Binding-site contacts:
Ligand atom C13 contacts residue SER280 of chain 1.A at 3.5 Å.
Ligand atom C12 contacts residue ARG277 of chain 1.A at 3.8 Å.
Ligand atom C11 contacts residue SER280 of chain 1.A at 3.6 Å.
Ligand atom C14 contacts residue ARG277 of chain 1.A at 3.7 Å.
Ligand atom O contacts residue GLY207 of chain 1.A at 3.6 Å.
Ligand atom C17 contacts residue THR42 of chain 1.A at 3.5 Å.
Ligand atom N1 contacts residue SER280 of chain 1.A at 2.7 Å (h-bond).
Ligand atom O2 contacts residue GLU273 of chain 1.A at 2.7 Å (salt-bridge).
Ligand atom N2 contacts residue SER345 of chain 1.A at 3.8 Å.
Ligand atom N2 contacts residue GLY344 of chain 1.A at 3.7 Å.
Ligand atom C1 contacts residue GLU273 of chain 1.A at 3.6 Å.
Ligand atom C13 contacts residue GLY344 of chain 1.A at 3.8 Å.
Ligand atom C7 contacts residue GLY344 of chain 1.A at 3.9 Å.
Ligand atom C8 contacts residue ARG277 of chain 1.A at 3.6 Å.
Ligand atom O contacts residue TYR20 of chain 1.A at 3.4 Å.
Ligand atom C19 contacts residue TYR20 of chain 1.A at 3.7 Å (hydrophobic).
Ligand atom C16 contacts residue ASP371 of chain 1.A at 3.2 Å.
Ligand atom C6 contacts residue GLY344 of chain 1.A at 3.7 Å.
Ligand atom C18 contacts residue THR42 of chain 1.A at 3.4 Å.
Ligand atom C8 contacts residue ARG347 of chain 1.A at 3.4 Å.
Ligand atom O1 contacts residue GLY207 of chain 1.A at 3.4 Å.
Ligand atom O contacts residue THR19 of chain 1.A at 3.0 Å (h-bond).
Ligand atom C7 contacts residue ARG277 of chain 1.A at 3.5 Å.
Ligand atom C3 contacts residue GLY207 of chain 1.A at 3.6 Å.
Ligand atom C10 contacts residue ARG347 of chain 1.A at 3.2 Å.
Ligand atom O3 contacts residue ARG277 of chain 1.A at 3.8 Å.
Ligand atom O1 contacts residue GLY235 of chain 1.A at 3.3 Å.
Ligand atom C12 contacts residue SER280 of chain 1.A at 3.7 Å.
Ligand atom C18 contacts residue TYR20 of chain 1.A at 3.6 Å (hydrophobic).
Ligand atom C17 contacts residue ASP371 of chain 1.A at 3.7 Å.
Ligand atom O3 contacts residue ARG347 of chain 1.A at 3.5 Å (salt-bridge).
Ligand atom C4 contacts residue SER345 of chain 1.A at 3.6 Å.
Ligand atom N1 contacts residue ARG277 of chain 1.A at 3.9 Å.
Ligand atom C9 contacts residue ARG347 of chain 1.A at 3.2 Å.
Ligand atom C6 contacts residue ARG277 of chain 1.A at 3.8 Å.
Ligand atom C4 contacts residue GLY344 of chain 1.A at 3.6 Å.
Ligand atom C11 contacts residue ARG347 of chain 1.A at 3.4 Å.
Ligand atom O1 contacts residue LYS276 of chain 1.A at 3.4 Å (salt-bridge).
Ligand atom O2 contacts residue LYS276 of chain 1.A at 3.0 Å (salt-bridge).
Ligand atom C11 contacts residue ARG277 of chain 1.A at 3.7 Å.

The protein below binds the small molecule below.
Small molecule (SMILES): OC[C@H]1C[C@@H](Nc2ncnc3cccc(OCc4ccccc4)c23)[C@H](O)[C@@H]1O

Sequence of chain 1.A:
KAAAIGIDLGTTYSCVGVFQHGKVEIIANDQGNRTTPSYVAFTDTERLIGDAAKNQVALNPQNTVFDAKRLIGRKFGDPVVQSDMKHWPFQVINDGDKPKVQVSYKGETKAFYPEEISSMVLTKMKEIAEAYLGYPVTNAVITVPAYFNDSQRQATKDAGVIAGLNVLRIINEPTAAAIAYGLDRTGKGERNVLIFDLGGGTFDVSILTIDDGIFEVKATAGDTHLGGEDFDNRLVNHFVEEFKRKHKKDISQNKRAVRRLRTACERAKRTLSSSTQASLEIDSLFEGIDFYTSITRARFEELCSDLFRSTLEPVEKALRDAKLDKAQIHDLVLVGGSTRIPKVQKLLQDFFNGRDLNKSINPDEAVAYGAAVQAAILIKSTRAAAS